Sequence of chain 1.A:
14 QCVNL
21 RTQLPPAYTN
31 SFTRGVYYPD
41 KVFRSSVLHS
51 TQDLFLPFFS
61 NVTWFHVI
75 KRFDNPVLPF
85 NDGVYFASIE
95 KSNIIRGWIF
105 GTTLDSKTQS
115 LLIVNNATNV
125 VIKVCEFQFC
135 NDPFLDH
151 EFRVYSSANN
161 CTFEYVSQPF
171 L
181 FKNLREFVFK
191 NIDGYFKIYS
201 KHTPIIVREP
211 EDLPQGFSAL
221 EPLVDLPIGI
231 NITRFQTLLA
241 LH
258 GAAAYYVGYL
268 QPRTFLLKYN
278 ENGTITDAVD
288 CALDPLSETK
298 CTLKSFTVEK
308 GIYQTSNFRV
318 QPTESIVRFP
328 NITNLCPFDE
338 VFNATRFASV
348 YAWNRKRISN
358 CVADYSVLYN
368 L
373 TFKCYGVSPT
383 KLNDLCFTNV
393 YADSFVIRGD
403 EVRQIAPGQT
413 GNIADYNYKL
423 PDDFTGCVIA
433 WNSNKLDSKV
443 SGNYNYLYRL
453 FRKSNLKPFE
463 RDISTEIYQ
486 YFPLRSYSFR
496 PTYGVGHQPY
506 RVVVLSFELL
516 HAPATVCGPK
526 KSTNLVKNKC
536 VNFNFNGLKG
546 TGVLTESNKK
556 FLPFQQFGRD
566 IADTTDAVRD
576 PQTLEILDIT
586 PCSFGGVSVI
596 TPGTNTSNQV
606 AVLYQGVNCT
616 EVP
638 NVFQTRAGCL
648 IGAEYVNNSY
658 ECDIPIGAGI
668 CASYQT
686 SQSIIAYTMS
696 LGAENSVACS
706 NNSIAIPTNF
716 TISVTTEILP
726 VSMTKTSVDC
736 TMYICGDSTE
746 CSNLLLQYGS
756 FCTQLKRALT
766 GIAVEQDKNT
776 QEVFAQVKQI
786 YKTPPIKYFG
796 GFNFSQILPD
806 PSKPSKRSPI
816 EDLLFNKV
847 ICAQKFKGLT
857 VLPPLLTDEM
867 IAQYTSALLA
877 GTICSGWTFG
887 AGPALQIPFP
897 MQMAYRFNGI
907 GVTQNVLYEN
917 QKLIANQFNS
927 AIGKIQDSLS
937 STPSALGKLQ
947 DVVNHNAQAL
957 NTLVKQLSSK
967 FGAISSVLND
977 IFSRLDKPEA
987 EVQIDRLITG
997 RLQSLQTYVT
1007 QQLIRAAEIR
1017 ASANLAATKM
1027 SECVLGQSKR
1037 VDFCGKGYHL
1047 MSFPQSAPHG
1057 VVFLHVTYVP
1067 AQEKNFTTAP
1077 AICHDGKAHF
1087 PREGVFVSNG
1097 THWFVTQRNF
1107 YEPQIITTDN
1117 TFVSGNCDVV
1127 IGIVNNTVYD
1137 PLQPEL

A small-molecule ligand and the protein it binds are described below.
Small molecule (SMILES): CC(=O)N[C@@H]1[C@@H](O)[C@H](O)[C@@H](CO)O[C@H]1O

Binding-site contacts:
Ligand atom C3 contacts residue ASN279 of chain 1.A at 3.8 Å.
Ligand atom C4 contacts residue ASN279 of chain 1.A at 4.2 Å.
Ligand atom O5 contacts residue ASN279 of chain 1.A at 2.4 Å (h-bond).
Ligand atom C8 contacts residue ASN277 of chain 1.A at 4.1 Å.
Ligand atom N2 contacts residue GLU278 of chain 1.A at 4.3 Å.
Ligand atom C8 contacts residue GLU278 of chain 1.A at 4.2 Å.
Ligand atom O7 contacts residue ASN279 of chain 1.A at 3.7 Å.
Ligand atom C2 contacts residue ASN279 of chain 1.A at 2.5 Å.
Ligand atom C5 contacts residue ASN279 of chain 1.A at 3.7 Å.
Ligand atom N2 contacts residue ASN279 of chain 1.A at 2.9 Å (h-bond).
Ligand atom C7 contacts residue ASN279 of chain 1.A at 3.5 Å.
Ligand atom C1 contacts residue ASN279 of chain 1.A at 1.5 Å.